Sequence of chain 1.B:
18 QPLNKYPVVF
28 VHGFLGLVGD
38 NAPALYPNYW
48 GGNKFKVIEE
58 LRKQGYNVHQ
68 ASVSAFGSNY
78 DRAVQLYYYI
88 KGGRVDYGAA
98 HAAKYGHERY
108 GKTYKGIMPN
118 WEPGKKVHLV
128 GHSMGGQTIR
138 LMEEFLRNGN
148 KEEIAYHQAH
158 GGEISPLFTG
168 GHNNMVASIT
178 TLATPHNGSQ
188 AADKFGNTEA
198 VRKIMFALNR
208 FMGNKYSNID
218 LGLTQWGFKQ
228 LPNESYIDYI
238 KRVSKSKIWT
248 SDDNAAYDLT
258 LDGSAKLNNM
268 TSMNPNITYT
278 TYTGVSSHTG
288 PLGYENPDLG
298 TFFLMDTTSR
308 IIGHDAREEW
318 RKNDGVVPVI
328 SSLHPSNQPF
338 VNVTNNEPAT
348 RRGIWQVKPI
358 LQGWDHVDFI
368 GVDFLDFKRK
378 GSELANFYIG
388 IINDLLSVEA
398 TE

A small-molecule ligand and the protein it binds are described below.
Small molecule (SMILES): CCCCCC(=O)O

Binding-site contacts:
Ligand atom O contacts residue PHE208 of chain 1.B at 3.4 Å.
Ligand atom CD contacts residue TYR213 of chain 1.B at 4.4 Å (hydrophobic).
Ligand atom C6 contacts residue OCA1 of chain 1.Z at 3.1 Å.
Ligand atom CG contacts residue OCA1 of chain 1.Z at 3.8 Å.
Ligand atom CA contacts residue ASN211 of chain 1.B at 3.7 Å.
Ligand atom C contacts residue TYR213 of chain 1.B at 4.4 Å (hydrophobic).
Ligand atom C6 contacts residue GLU231 of chain 1.B at 4.4 Å.
Ligand atom CA contacts residue TYR213 of chain 1.B at 3.5 Å (hydrophobic).
Ligand atom CD contacts residue GLN227 of chain 1.B at 4.1 Å.
Ligand atom C6 contacts residue SER232 of chain 1.B at 4.5 Å.
Ligand atom C6 contacts residue TYR233 of chain 1.B at 3.6 Å (hydrophobic).
Ligand atom CD contacts residue OCA1 of chain 1.Z at 2.7 Å.
Ligand atom OXT contacts residue TYR213 of chain 1.B at 4.4 Å.
Ligand atom C6 contacts residue GLN227 of chain 1.B at 2.9 Å.
Ligand atom CD contacts residue LYS212 of chain 1.B at 3.9 Å.
Ligand atom OXT contacts residue OCA1 of chain 1.Z at 4.2 Å.
Ligand atom CB contacts residue TYR233 of chain 1.B at 4.1 Å (hydrophobic).
Ligand atom C contacts residue ASN211 of chain 1.B at 4.0 Å.
Ligand atom O contacts residue ASN211 of chain 1.B at 3.7 Å.
Ligand atom C6 contacts residue LYS212 of chain 1.B at 3.5 Å.
Ligand atom CB contacts residue ASN211 of chain 1.B at 4.2 Å.
Ligand atom CB contacts residue GLN227 of chain 1.B at 4.4 Å.